Sequence of chain 1.A:
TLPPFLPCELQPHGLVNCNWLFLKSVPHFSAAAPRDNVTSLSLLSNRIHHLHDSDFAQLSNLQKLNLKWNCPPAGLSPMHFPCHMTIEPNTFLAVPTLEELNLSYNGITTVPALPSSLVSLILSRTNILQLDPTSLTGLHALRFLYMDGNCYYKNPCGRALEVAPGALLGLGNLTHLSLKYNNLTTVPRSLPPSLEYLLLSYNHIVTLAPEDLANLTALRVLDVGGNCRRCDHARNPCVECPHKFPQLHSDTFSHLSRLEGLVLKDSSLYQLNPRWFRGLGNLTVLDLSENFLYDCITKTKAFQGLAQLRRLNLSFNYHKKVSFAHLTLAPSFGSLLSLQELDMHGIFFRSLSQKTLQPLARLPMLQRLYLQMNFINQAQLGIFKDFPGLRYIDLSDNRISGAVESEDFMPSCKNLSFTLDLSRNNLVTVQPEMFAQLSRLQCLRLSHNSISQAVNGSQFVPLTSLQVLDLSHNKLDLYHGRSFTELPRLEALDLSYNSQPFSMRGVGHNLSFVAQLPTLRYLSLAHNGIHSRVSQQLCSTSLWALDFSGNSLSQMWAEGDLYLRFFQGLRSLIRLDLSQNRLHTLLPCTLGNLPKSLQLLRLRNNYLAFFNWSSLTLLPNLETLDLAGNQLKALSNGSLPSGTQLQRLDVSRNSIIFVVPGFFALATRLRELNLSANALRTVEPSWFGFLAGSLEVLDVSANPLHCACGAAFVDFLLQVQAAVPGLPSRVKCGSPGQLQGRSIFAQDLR

This protein binds this small molecule.
Small molecule (SMILES): CC(=O)N[C@@H]1[C@@H](O)[C@H](O)[C@@H](CO)O[C@H]1O

Binding-site contacts:
Ligand atom O7 contacts residue ASN492 of chain 1.A at 3.6 Å.
Ligand atom C5 contacts residue ASN492 of chain 1.A at 3.6 Å.
Ligand atom C8 contacts residue ASN492 of chain 1.A at 3.3 Å.
Ligand atom N2 contacts residue ASN492 of chain 1.A at 2.9 Å (h-bond).
Ligand atom C1 contacts residue SER494 of chain 1.A at 3.8 Å.
Ligand atom C3 contacts residue SER494 of chain 1.A at 3.9 Å.
Ligand atom C1 contacts residue ASN492 of chain 1.A at 1.4 Å.
Ligand atom C3 contacts residue ASN492 of chain 1.A at 3.8 Å.
Ligand atom C8 contacts residue GLY493 of chain 1.A at 4.3 Å.
Ligand atom C2 contacts residue ASN492 of chain 1.A at 2.4 Å.
Ligand atom C2 contacts residue SER494 of chain 1.A at 3.6 Å.
Ligand atom C7 contacts residue ASN492 of chain 1.A at 3.5 Å.
Ligand atom N2 contacts residue SER494 of chain 1.A at 2.8 Å (h-bond).
Ligand atom C4 contacts residue ASN492 of chain 1.A at 4.2 Å.
Ligand atom O3 contacts residue SER494 of chain 1.A at 4.5 Å.
Ligand atom C8 contacts residue SER494 of chain 1.A at 3.6 Å.
Ligand atom C7 contacts residue SER494 of chain 1.A at 3.7 Å.
Ligand atom O5 contacts residue ASN492 of chain 1.A at 2.3 Å (h-bond).